Sequence of chain 56.C:
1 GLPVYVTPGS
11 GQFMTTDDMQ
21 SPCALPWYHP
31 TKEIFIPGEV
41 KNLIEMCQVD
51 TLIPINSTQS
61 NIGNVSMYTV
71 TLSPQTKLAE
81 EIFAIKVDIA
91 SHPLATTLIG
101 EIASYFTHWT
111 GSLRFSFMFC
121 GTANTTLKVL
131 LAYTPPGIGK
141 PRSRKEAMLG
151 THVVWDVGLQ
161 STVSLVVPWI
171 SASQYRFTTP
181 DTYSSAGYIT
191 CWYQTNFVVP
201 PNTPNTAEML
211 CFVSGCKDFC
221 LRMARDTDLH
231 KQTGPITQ

Binding-site contacts:
Ligand atom C4B contacts residue LEU181 of chain 56.A at 3.5 Å (hydrophobic).
Ligand atom C1B contacts residue LEU181 of chain 56.A at 3.7 Å (hydrophobic).
Ligand atom O1 contacts residue MET214 of chain 56.A at 3.5 Å (h-bond).
Ligand atom C2A contacts residue PHE179 of chain 56.A at 3.6 Å (hydrophobic).
Ligand atom F3 contacts residue TYR142 of chain 56.A at 2.8 Å.
Ligand atom CM2 contacts residue ILE122 of chain 56.A at 3.5 Å (hydrophobic).
Ligand atom N1A contacts residue TYR144 of chain 56.A at 3.1 Å.
Ligand atom N1A contacts residue LEU181 of chain 56.A at 3.7 Å.
Ligand atom N1A contacts residue PHE179 of chain 56.A at 3.7 Å.
Ligand atom F1 contacts residue LEU217 of chain 56.A at 3.4 Å.
Ligand atom F3 contacts residue ALA166 of chain 56.A at 2.8 Å.
Ligand atom N3A contacts residue TYR144 of chain 56.A at 3.7 Å.
Ligand atom F2 contacts residue PHE179 of chain 56.A at 3.3 Å.
Ligand atom C1C contacts residue MET214 of chain 56.A at 3.5 Å (hydrophobic).
Ligand atom F3 contacts residue SER167 of chain 56.A at 3.8 Å.
Ligand atom C4 contacts residue TYR190 of chain 56.A at 3.4 Å (hydrophobic).
Ligand atom F1 contacts residue TYR142 of chain 56.A at 3.6 Å.
Ligand atom CM6 contacts residue TYR144 of chain 56.A at 3.3 Å (hydrophobic).
Ligand atom C2A contacts residue TYR144 of chain 56.A at 3.5 Å (hydrophobic).
Ligand atom O1A contacts residue TYR144 of chain 56.A at 3.1 Å.
Ligand atom CM4 contacts residue TYR142 of chain 56.A at 3.5 Å (hydrophobic).
Ligand atom C5B contacts residue TYR144 of chain 56.A at 3.5 Å (hydrophobic).
Ligand atom CM3 contacts residue ASN212 of chain 56.A at 3.5 Å.
Ligand atom C5B contacts residue LEU181 of chain 56.A at 3.4 Å (hydrophobic).
Ligand atom F3 contacts residue MET143 of chain 56.A at 3.3 Å.
Ligand atom C6B contacts residue LEU181 of chain 56.A at 3.4 Å (hydrophobic).
Ligand atom C3A contacts residue TYR144 of chain 56.A at 3.4 Å (hydrophobic).
Ligand atom C1B contacts residue ILE98 of chain 56.A at 3.6 Å (hydrophobic).
Ligand atom CM6 contacts residue MET214 of chain 56.A at 3.5 Å (hydrophobic).
Ligand atom CM6 contacts residue LEU184 of chain 56.A at 3.0 Å (hydrophobic).
Ligand atom CM4 contacts residue PHE179 of chain 56.A at 3.8 Å (hydrophobic).
Ligand atom F2 contacts residue VAL168 of chain 56.A at 2.6 Å.
Ligand atom N3A contacts residue PHE179 of chain 56.A at 3.2 Å.
Ligand atom C3A contacts residue PHE179 of chain 56.A at 3.4 Å (hydrophobic).
Ligand atom O1B contacts residue ILE98 of chain 56.A at 3.0 Å.
Ligand atom F3 contacts residue TYR144 of chain 56.A at 2.9 Å.
Ligand atom F2 contacts residue TYR142 of chain 56.A at 3.6 Å.
Ligand atom CM3 contacts residue TYR190 of chain 56.A at 3.5 Å (hydrophobic).
Ligand atom C5 contacts residue MET214 of chain 56.A at 3.5 Å (hydrophobic).
Ligand atom F1 contacts residue PHE179 of chain 56.A at 3.8 Å.

Sequence of chain 56.A:
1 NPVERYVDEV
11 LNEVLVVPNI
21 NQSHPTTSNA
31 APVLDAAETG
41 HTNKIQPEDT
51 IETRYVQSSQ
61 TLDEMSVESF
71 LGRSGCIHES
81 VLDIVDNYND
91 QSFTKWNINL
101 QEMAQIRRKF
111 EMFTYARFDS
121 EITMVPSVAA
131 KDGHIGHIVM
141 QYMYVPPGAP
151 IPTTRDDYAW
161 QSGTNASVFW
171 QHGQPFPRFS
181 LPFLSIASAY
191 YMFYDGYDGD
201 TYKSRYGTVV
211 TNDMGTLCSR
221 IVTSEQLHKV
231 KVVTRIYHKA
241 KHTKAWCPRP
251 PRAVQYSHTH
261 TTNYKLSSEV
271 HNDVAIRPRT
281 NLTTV

This small molecule binds to this protein.
Small molecule (SMILES): Cc1cc(CCCOc2c(C)cc(-c3noc(C(F)(F)F)n3)cc2C)on1